Binding-site contacts:
Ligand atom O5' contacts residue GLY370 of chain 1.N at 3.3 Å.
Ligand atom N3 contacts residue NAD1 of chain 1.RA at 3.2 Å (h-bond).
Ligand atom O3P contacts residue GLY370 of chain 1.N at 3.3 Å.
Ligand atom C8 contacts residue MET75 of chain 1.N at 3.4 Å (hydrophobic).
Ligand atom O3' contacts residue ASP369 of chain 1.N at 3.4 Å (salt-bridge).
Ligand atom N7 contacts residue MET419 of chain 1.N at 3.2 Å (h-bond).
Ligand atom O1P contacts residue SER334 of chain 1.N at 2.3 Å (h-bond).
Ligand atom C6 contacts residue CYS336 of chain 1.N at 3.5 Å (hydrophobic).
Ligand atom O3' contacts residue ARG327 of chain 1.N at 3.5 Å (salt-bridge).
Ligand atom O2' contacts residue NAD1 of chain 1.RA at 2.3 Å (h-bond).
Ligand atom O3P contacts residue SER334 of chain 1.N at 2.5 Å (h-bond).
Ligand atom C5 contacts residue CYS336 of chain 1.N at 3.6 Å (hydrophobic).
Ligand atom O3P contacts residue GLY371 of chain 1.N at 2.7 Å (h-bond).
Ligand atom C1' contacts residue NAD1 of chain 1.RA at 3.4 Å.
Ligand atom O6 contacts residue GLY420 of chain 1.N at 2.4 Å (h-bond).
Ligand atom C4 contacts residue CYS336 of chain 1.N at 2.9 Å (hydrophobic).
Ligand atom C6 contacts residue MET419 of chain 1.N at 3.5 Å (hydrophobic).
Ligand atom O2' contacts residue ARG327 of chain 1.N at 2.7 Å (salt-bridge).
Ligand atom N7 contacts residue GLY418 of chain 1.N at 3.6 Å.
Ligand atom C2 contacts residue NAD1 of chain 1.RA at 3.3 Å.
Ligand atom N3 contacts residue CYS336 of chain 1.N at 1.6 Å (h-bond).
Ligand atom N1 contacts residue CYS336 of chain 1.N at 2.6 Å (h-bond).
Ligand atom C2 contacts residue CYS336 of chain 1.N at 1.4 Å (hydrophobic).
Ligand atom O2P contacts residue SER393 of chain 1.N at 2.5 Å (h-bond).
Ligand atom C5 contacts residue NAD1 of chain 1.RA at 3.6 Å.
Ligand atom O3' contacts residue SER73 of chain 1.N at 3.3 Å.
Ligand atom C2' contacts residue ARG327 of chain 1.N at 3.4 Å.
Ligand atom C6 contacts residue GLY420 of chain 1.N at 3.4 Å.
Ligand atom O3P contacts residue GLY333 of chain 1.N at 3.2 Å.
Ligand atom O1P contacts residue TYR416 of chain 1.N at 2.9 Å (h-bond).
Ligand atom O3' contacts residue MET390 of chain 1.N at 3.6 Å.
Ligand atom O6 contacts residue GLY418 of chain 1.N at 3.1 Å.
Ligand atom O2' contacts residue ASP369 of chain 1.N at 2.3 Å (salt-bridge).
Ligand atom O2P contacts residue GLY392 of chain 1.N at 3.1 Å (h-bond).
Ligand atom C2' contacts residue NAD1 of chain 1.RA at 3.3 Å.
Ligand atom C2' contacts residue ASP369 of chain 1.N at 3.6 Å.
Ligand atom C4 contacts residue NAD1 of chain 1.RA at 3.5 Å.
Ligand atom N1 contacts residue GLN446 of chain 1.N at 3.1 Å (h-bond).
Ligand atom O6 contacts residue MET419 of chain 1.N at 2.6 Å (h-bond).
Ligand atom P contacts residue SER334 of chain 1.N at 3.3 Å.

The small molecule below binds the protein below.
Small molecule (SMILES): O=c1[nH]cnc2c1ncn2[C@@H]1O[C@H](COP(=O)(O)O)[C@@H](O)[C@H]1O

Sequence of chain 1.N:
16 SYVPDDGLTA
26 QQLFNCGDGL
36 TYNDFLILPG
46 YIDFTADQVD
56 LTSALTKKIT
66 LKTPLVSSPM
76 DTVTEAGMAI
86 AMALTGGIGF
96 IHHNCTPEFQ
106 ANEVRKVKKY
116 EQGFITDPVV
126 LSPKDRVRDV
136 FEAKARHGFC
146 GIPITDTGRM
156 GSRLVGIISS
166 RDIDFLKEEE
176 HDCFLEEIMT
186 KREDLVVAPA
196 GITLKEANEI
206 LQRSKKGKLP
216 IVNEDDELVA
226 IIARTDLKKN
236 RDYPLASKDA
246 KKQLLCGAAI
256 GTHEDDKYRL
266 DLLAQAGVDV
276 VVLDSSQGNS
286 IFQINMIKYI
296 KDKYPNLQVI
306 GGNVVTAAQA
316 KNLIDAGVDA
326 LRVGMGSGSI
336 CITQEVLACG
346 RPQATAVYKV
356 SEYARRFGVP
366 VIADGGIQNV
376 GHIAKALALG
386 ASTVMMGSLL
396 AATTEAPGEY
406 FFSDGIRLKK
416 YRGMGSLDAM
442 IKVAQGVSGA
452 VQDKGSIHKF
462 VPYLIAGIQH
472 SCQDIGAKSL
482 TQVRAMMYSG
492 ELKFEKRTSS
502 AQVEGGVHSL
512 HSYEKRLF